Binding-site contacts:
Ligand atom CAJ contacts residue VAL124 of chain 1.A at 3.8 Å (hydrophobic).
Ligand atom CAK contacts residue VAL124 of chain 1.A at 3.3 Å (hydrophobic).
Ligand atom CAJ contacts residue GLU129 of chain 1.A at 3.1 Å.
Ligand atom CL1 contacts residue LEU133 of chain 1.A at 3.6 Å.
Ligand atom CAL contacts residue GLU129 of chain 1.A at 3.5 Å.
Ligand atom NBF contacts residue TRP147 of chain 1.A at 3.5 Å.
Ligand atom CAQ contacts residue GLY148 of chain 1.A at 3.8 Å.
Ligand atom OBA contacts residue GLY148 of chain 1.A at 3.7 Å.
Ligand atom OAC contacts residue ASP126 of chain 1.A at 3.7 Å.
Ligand atom CAG contacts residue GLY158 of chain 1.A at 3.7 Å.
Ligand atom CAO contacts residue GLY148 of chain 1.A at 3.4 Å.
Ligand atom CAN contacts residue GLY148 of chain 1.A at 3.6 Å.
Ligand atom CAH contacts residue GLY158 of chain 1.A at 3.5 Å.
Ligand atom CAM contacts residue GLU129 of chain 1.A at 3.4 Å.
Ligand atom CAH contacts residue GLU129 of chain 1.A at 3.8 Å.
Ligand atom NBH contacts residue LEU120 of chain 1.A at 3.7 Å.
Ligand atom CAR contacts residue TYR201 of chain 1.A at 3.6 Å (hydrophobic).
Ligand atom NAP contacts residue GLY148 of chain 1.A at 3.7 Å.
Ligand atom CAZ contacts residue TRP147 of chain 1.A at 3.5 Å (hydrophobic).
Ligand atom NAI contacts residue TYR201 of chain 1.A at 3.1 Å (h-bond).
Ligand atom OBR contacts residue HIS87 of chain 1.A at 3.5 Å.
Ligand atom CAZ contacts residue LEU120 of chain 1.A at 3.8 Å (hydrophobic).
Ligand atom CAH contacts residue ASP157 of chain 1.A at 3.5 Å.
Ligand atom CAT contacts residue GLU129 of chain 1.A at 3.7 Å.
Ligand atom CAX contacts residue TRP147 of chain 1.A at 3.6 Å (hydrophobic).
Ligand atom OAC contacts residue ALA160 of chain 1.A at 3.8 Å.
Ligand atom CBG contacts residue GLY148 of chain 1.A at 3.3 Å.
Ligand atom CAR contacts residue GLU129 of chain 1.A at 3.1 Å.
Ligand atom CAL contacts residue TYR201 of chain 1.A at 3.3 Å (hydrophobic).
Ligand atom NAI contacts residue GLU129 of chain 1.A at 2.7 Å (salt-bridge).
Ligand atom CAW contacts residue MET119 of chain 1.A at 3.7 Å (hydrophobic).
Ligand atom CBT contacts residue TRP147 of chain 1.A at 3.3 Å (hydrophobic).
Ligand atom CAH contacts residue TYR201 of chain 1.A at 3.2 Å (hydrophobic).
Ligand atom CL2 contacts residue LEU45 of chain 1.A at 3.2 Å.
Ligand atom CL1 contacts residue TRP184 of chain 1.A at 3.7 Å.
Ligand atom CL1 contacts residue GLU129 of chain 1.A at 3.8 Å.
Ligand atom CAK contacts residue GLU129 of chain 1.A at 3.4 Å.
Ligand atom CAW contacts residue TRP184 of chain 1.A at 3.7 Å (hydrophobic).
Ligand atom CAU contacts residue MET119 of chain 1.A at 3.7 Å (hydrophobic).
Ligand atom CAB contacts residue ALA160 of chain 1.A at 3.6 Å (hydrophobic).

Sequence of chain 1.A:
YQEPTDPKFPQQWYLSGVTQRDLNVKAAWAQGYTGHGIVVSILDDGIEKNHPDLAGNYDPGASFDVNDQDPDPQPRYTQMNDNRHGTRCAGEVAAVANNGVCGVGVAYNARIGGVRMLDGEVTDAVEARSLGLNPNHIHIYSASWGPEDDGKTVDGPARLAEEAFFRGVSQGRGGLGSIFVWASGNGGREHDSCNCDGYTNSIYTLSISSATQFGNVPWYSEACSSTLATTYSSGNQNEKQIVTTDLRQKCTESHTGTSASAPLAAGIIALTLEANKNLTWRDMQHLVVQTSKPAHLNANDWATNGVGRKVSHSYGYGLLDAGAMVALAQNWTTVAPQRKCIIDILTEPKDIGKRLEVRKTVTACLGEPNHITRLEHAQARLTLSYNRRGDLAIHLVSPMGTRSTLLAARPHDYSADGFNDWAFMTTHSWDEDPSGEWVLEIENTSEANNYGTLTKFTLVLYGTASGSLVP

The small molecule below binds the protein below.
Small molecule (SMILES): CC(=O)NCC1CC[NH+](Cc2cc(Oc3cnc(N4CC[NH+](CC[C@@H](C)C(=O)[O-])CC4)nc3)nc(-c3cc(Cl)cc(Cl)c3)c2)CC1